This small molecule binds to this protein.
Small molecule (SMILES): O=C(NCCc1ccc(F)cc1)c1ccc(CNC(=O)N2CC[N+](CCCc3ccccc3)(Cc3ccc(Cl)c(Cl)c3)CC2)o1

Sequence of chain 1.A:
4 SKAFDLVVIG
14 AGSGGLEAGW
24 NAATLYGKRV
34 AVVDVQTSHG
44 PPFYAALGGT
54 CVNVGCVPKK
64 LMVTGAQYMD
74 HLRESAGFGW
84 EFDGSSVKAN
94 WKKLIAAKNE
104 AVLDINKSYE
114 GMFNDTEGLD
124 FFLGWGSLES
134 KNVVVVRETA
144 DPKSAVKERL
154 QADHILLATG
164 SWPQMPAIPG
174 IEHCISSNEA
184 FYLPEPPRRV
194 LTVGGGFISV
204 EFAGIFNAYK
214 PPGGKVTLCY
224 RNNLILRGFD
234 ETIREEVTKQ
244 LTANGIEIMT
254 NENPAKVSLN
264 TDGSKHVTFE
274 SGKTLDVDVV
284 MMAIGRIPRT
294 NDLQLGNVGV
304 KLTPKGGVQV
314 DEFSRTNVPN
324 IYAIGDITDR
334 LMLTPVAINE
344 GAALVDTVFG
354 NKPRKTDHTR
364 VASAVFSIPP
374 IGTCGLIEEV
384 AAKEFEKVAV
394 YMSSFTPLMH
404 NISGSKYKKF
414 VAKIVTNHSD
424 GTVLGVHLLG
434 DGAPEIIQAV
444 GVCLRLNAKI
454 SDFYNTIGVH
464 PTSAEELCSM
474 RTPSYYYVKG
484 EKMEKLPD

Binding-site contacts:
Ligand atom C9 contacts residue PHE398 of chain 1.B at 3.8 Å (hydrophobic).
Ligand atom O3 contacts residue LEU401 of chain 1.B at 2.9 Å (h-bond).
Ligand atom CL1 contacts residue TRP23 of chain 1.A at 4.0 Å.
Ligand atom C7 contacts residue LEU401 of chain 1.B at 3.8 Å (hydrophobic).
Ligand atom CL2 contacts residue TYR112 of chain 1.A at 4.1 Å.
Ligand atom C4 contacts residue PRO464 of chain 1.B at 3.6 Å (hydrophobic).
Ligand atom F1 contacts residue LEU401 of chain 1.B at 3.9 Å.
Ligand atom C8 contacts residue LEU401 of chain 1.B at 4.2 Å (hydrophobic).
Ligand atom C9 contacts residue LEU401 of chain 1.B at 3.6 Å (hydrophobic).
Ligand atom CL1 contacts residue MET115 of chain 1.A at 4.0 Å.
Ligand atom C34 contacts residue LYS63 of chain 1.A at 3.7 Å.
Ligand atom C8 contacts residue PHE398 of chain 1.B at 3.7 Å (hydrophobic).
Ligand atom C19 contacts residue GLU20 of chain 1.A at 3.9 Å.
Ligand atom N1 contacts residue PHE398 of chain 1.B at 3.8 Å.
Ligand atom C34 contacts residue PRO464 of chain 1.B at 3.9 Å (hydrophobic).
Ligand atom C6 contacts residue SER466 of chain 1.B at 3.8 Å.
Ligand atom F1 contacts residue VAL60 of chain 1.A at 3.3 Å.
Ligand atom C14 contacts residue GLU469 of chain 1.B at 3.9 Å.
Ligand atom C23 contacts residue GLU20 of chain 1.A at 4.0 Å.
Ligand atom C12 contacts residue GLU469 of chain 1.B at 3.5 Å.
Ligand atom C21 contacts residue TRP23 of chain 1.A at 3.5 Å (hydrophobic).
Ligand atom C10 contacts residue PHE398 of chain 1.B at 3.9 Å (hydrophobic).
Ligand atom O2 contacts residue PHE398 of chain 1.B at 3.8 Å.
Ligand atom C5 contacts residue THR465 of chain 1.B at 3.4 Å.
Ligand atom F1 contacts residue LEU64 of chain 1.A at 3.7 Å.
Ligand atom C9 contacts residue PRO400 of chain 1.B at 4.2 Å (hydrophobic).
Ligand atom C24 contacts residue GLU20 of chain 1.A at 3.6 Å.
Ligand atom C6 contacts residue THR465 of chain 1.B at 3.8 Å.
Ligand atom C35 contacts residue LYS63 of chain 1.A at 3.4 Å.
Ligand atom C3 contacts residue PRO464 of chain 1.B at 3.5 Å (hydrophobic).
Ligand atom C5 contacts residue SER466 of chain 1.B at 3.9 Å.
Ligand atom C20 contacts residue TRP23 of chain 1.A at 3.9 Å (hydrophobic).
Ligand atom O3 contacts residue PRO400 of chain 1.B at 3.2 Å.
Ligand atom C1 contacts residue PRO464 of chain 1.B at 4.1 Å (hydrophobic).
Ligand atom C11 contacts residue PHE398 of chain 1.B at 3.9 Å (hydrophobic).
Ligand atom C7 contacts residue PRO400 of chain 1.B at 3.8 Å (hydrophobic).
Ligand atom C7 contacts residue PHE398 of chain 1.B at 4.0 Å (hydrophobic).
Ligand atom C5 contacts residue PRO464 of chain 1.B at 3.8 Å (hydrophobic).
Ligand atom C2 contacts residue PRO464 of chain 1.B at 3.8 Å (hydrophobic).
Ligand atom C9 contacts residue THR399 of chain 1.B at 3.6 Å.

Sequence of chain 1.B:
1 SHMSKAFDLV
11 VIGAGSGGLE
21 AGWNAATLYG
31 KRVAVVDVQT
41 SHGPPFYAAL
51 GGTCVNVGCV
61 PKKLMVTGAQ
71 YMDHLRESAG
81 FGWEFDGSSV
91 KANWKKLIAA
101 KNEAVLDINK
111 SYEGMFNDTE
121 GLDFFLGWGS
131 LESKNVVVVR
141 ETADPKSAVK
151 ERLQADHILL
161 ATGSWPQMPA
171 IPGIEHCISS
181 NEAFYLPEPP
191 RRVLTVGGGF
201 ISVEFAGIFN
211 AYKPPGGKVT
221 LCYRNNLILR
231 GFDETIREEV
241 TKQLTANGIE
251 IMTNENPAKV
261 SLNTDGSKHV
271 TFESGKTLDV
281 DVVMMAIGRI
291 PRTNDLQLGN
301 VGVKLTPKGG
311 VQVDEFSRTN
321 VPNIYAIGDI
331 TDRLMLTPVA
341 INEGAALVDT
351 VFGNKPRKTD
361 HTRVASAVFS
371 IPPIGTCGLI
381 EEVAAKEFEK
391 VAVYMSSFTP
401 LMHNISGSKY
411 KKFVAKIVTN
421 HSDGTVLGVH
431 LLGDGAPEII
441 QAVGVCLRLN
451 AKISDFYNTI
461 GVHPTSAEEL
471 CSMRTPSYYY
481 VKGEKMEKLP